This small molecule binds to this protein.
Small molecule (SMILES): CCCCC[C@H](CC(=O)NO)C(=O)N[C@H](C(=O)N1CCC[C@H]1CO)C(C)C

Binding-site contacts:
Ligand atom C10 contacts residue CYS124 of chain 1.B at 3.8 Å (hydrophobic).
Ligand atom C3 contacts residue ZN1 of chain 1.G at 2.8 Å.
Ligand atom C3 contacts residue LEU86 of chain 1.B at 3.8 Å (hydrophobic).
Ligand atom O2 contacts residue GLN47 of chain 1.B at 2.8 Å (h-bond).
Ligand atom O4 contacts residue GLN47 of chain 1.B at 3.4 Å (h-bond).
Ligand atom N1 contacts residue ZN1 of chain 1.G at 2.8 Å.
Ligand atom N1 contacts residue GLN47 of chain 1.B at 3.6 Å (h-bond).
Ligand atom C6 contacts residue GLY84 of chain 1.B at 3.7 Å.
Ligand atom C3 contacts residue GLU128 of chain 1.B at 3.8 Å.
Ligand atom C17 contacts residue GLY84 of chain 1.B at 3.3 Å.
Ligand atom C3 contacts residue HIS127 of chain 1.B at 3.5 Å.
Ligand atom O4 contacts residue LEU86 of chain 1.B at 2.8 Å (h-bond).
Ligand atom O2 contacts residue ZN1 of chain 1.G at 2.2 Å.
Ligand atom C9 contacts residue HIS127 of chain 1.B at 3.9 Å.
Ligand atom O13 contacts residue GLY40 of chain 1.B at 3.3 Å.
Ligand atom N1 contacts residue HIS127 of chain 1.B at 3.3 Å (h-bond).
Ligand atom N1 contacts residue GLU128 of chain 1.B at 2.7 Å (salt-bridge).
Ligand atom N14 contacts residue GLY84 of chain 1.B at 3.3 Å (h-bond).
Ligand atom O20 contacts residue GLY84 of chain 1.B at 2.8 Å (h-bond).
Ligand atom C3 contacts residue GLY42 of chain 1.B at 3.6 Å.
Ligand atom C10 contacts residue GLU83 of chain 1.B at 3.8 Å.
Ligand atom O13 contacts residue ILE41 of chain 1.B at 2.9 Å (h-bond).
Ligand atom C11 contacts residue LEU120 of chain 1.B at 3.6 Å (hydrophobic).
Ligand atom C9 contacts residue CYS124 of chain 1.B at 3.7 Å (hydrophobic).
Ligand atom O2 contacts residue GLU128 of chain 1.B at 2.6 Å (salt-bridge).
Ligand atom N1 contacts residue GLY42 of chain 1.B at 3.2 Å (h-bond).
Ligand atom O4 contacts residue HIS127 of chain 1.B at 3.4 Å (h-bond).
Ligand atom C22 contacts residue PRO82 of chain 1.B at 3.8 Å (hydrophobic).
Ligand atom O2 contacts residue HIS131 of chain 1.B at 2.8 Å (h-bond).
Ligand atom O4 contacts residue ZN1 of chain 1.G at 2.3 Å.
Ligand atom C26 contacts residue PRO82 of chain 1.B at 3.5 Å (hydrophobic).
Ligand atom C5 contacts residue GLY42 of chain 1.B at 3.4 Å.
Ligand atom O27 contacts residue PRO82 of chain 1.B at 2.7 Å (h-bond).
Ligand atom O20 contacts residue GLU83 of chain 1.B at 3.6 Å.
Ligand atom C25 contacts residue LEU120 of chain 1.B at 3.8 Å (hydrophobic).
Ligand atom C8 contacts residue HIS127 of chain 1.B at 3.7 Å.
Ligand atom C7 contacts residue GLU128 of chain 1.B at 3.6 Å.
Ligand atom O4 contacts residue CYS85 of chain 1.B at 3.3 Å.
Ligand atom O2 contacts residue HIS127 of chain 1.B at 3.0 Å (h-bond).
Ligand atom C11 contacts residue GLU83 of chain 1.B at 3.8 Å.

Sequence of chain 1.B:
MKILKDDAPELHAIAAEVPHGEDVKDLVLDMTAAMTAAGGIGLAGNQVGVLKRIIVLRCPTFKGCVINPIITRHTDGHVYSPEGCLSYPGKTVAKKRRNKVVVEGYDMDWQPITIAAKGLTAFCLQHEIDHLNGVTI